Binding-site contacts:
Ligand atom C11 contacts residue LEU631 of chain 1.D at 3.5 Å (hydrophobic).
Ligand atom C16 contacts residue VAL635 of chain 1.D at 3.4 Å (hydrophobic).
Ligand atom O02 contacts residue LEU541 of chain 1.A at 3.1 Å.
Ligand atom C20 contacts residue LEU631 of chain 1.D at 3.9 Å (hydrophobic).
Ligand atom C16 contacts residue LEU631 of chain 1.D at 3.4 Å (hydrophobic).
Ligand atom C12 contacts residue LEU537 of chain 1.A at 3.9 Å (hydrophobic).
Ligand atom C06 contacts residue LEU637 of chain 1.A at 4.0 Å (hydrophobic).
Ligand atom C14 contacts residue MET640 of chain 1.A at 4.0 Å (hydrophobic).
Ligand atom C19 contacts residue PHE540 of chain 1.A at 3.7 Å (hydrophobic).
Ligand atom C03 contacts residue TYR634 of chain 1.D at 3.8 Å (hydrophobic).
Ligand atom C17 contacts residue LEU537 of chain 1.A at 3.5 Å (hydrophobic).
Ligand atom C21 contacts residue LEU632 of chain 1.D at 3.8 Å (hydrophobic).
Ligand atom C13 contacts residue TYR544 of chain 1.A at 3.7 Å (hydrophobic).
Ligand atom C12 contacts residue LEU541 of chain 1.A at 3.9 Å (hydrophobic).
Ligand atom O02 contacts residue LEU537 of chain 1.A at 2.9 Å (h-bond).
Ligand atom C06 contacts residue MET640 of chain 1.A at 4.2 Å (hydrophobic).
Ligand atom C05 contacts residue MET640 of chain 1.A at 3.0 Å (hydrophobic).
Ligand atom C05 contacts residue TYR634 of chain 1.D at 3.8 Å (hydrophobic).
Ligand atom O01 contacts residue VAL635 of chain 1.D at 4.1 Å.
Ligand atom O01 contacts residue LEU631 of chain 1.D at 2.6 Å (h-bond).
Ligand atom C07 contacts residue LEU541 of chain 1.A at 4.3 Å (hydrophobic).
Ligand atom C05 contacts residue LEU637 of chain 1.A at 4.0 Å (hydrophobic).
Ligand atom C14 contacts residue TYR634 of chain 1.D at 4.1 Å (hydrophobic).
Ligand atom C21 contacts residue LEU631 of chain 1.D at 3.8 Å (hydrophobic).
Ligand atom C19 contacts residue MET640 of chain 1.A at 3.1 Å (hydrophobic).
Ligand atom C06 contacts residue TYR634 of chain 1.D at 3.9 Å (hydrophobic).
Ligand atom O01 contacts residue TYR634 of chain 1.D at 3.4 Å.
Ligand atom C17 contacts residue LEU541 of chain 1.A at 3.6 Å (hydrophobic).
Ligand atom C10 contacts residue MET640 of chain 1.A at 3.5 Å (hydrophobic).
Ligand atom C07 contacts residue LEU631 of chain 1.D at 3.8 Å (hydrophobic).
Ligand atom C15 contacts residue VAL635 of chain 1.D at 4.0 Å (hydrophobic).
Ligand atom C03 contacts residue MET640 of chain 1.A at 4.0 Å (hydrophobic).
Ligand atom C14 contacts residue LEU537 of chain 1.A at 4.2 Å (hydrophobic).
Ligand atom C15 contacts residue LEU537 of chain 1.A at 3.9 Å (hydrophobic).
Ligand atom C06 contacts residue PHE540 of chain 1.A at 4.1 Å (hydrophobic).
Ligand atom C19 contacts residue LEU537 of chain 1.A at 3.5 Å (hydrophobic).
Ligand atom C10 contacts residue LEU537 of chain 1.A at 4.2 Å (hydrophobic).
Ligand atom C22 contacts residue LEU632 of chain 1.D at 4.2 Å (hydrophobic).
Ligand atom C05 contacts residue PHE540 of chain 1.A at 3.9 Å (hydrophobic).
Ligand atom C11 contacts residue VAL635 of chain 1.D at 3.9 Å (hydrophobic).

Sequence of chain 1.D:
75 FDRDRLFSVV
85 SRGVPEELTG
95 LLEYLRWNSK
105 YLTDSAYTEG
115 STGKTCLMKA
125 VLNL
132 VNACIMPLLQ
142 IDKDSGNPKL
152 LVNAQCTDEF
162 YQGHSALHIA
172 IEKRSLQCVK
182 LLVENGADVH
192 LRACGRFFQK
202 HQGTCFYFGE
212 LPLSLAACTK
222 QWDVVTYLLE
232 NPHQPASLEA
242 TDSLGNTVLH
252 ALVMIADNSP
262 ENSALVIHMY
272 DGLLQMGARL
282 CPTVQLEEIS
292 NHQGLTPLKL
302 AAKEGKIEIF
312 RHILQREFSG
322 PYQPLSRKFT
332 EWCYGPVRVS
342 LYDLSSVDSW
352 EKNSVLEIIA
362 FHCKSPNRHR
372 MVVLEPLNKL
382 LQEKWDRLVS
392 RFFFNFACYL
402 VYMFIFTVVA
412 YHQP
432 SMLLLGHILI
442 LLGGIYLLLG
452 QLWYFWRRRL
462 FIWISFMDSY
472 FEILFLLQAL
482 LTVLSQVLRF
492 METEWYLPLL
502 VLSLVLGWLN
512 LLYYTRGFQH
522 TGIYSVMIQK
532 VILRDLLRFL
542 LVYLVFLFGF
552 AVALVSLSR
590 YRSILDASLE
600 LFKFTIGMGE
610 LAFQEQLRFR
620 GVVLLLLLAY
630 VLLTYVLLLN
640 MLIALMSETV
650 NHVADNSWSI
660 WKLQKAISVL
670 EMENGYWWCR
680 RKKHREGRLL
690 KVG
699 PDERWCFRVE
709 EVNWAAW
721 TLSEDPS

This protein binds this small molecule.
Small molecule (SMILES): C=C(C)[C@@H]1CCC(C)=C[C@H]1c1c(O)cc(CCCCC)cc1O

Sequence of chain 1.A:
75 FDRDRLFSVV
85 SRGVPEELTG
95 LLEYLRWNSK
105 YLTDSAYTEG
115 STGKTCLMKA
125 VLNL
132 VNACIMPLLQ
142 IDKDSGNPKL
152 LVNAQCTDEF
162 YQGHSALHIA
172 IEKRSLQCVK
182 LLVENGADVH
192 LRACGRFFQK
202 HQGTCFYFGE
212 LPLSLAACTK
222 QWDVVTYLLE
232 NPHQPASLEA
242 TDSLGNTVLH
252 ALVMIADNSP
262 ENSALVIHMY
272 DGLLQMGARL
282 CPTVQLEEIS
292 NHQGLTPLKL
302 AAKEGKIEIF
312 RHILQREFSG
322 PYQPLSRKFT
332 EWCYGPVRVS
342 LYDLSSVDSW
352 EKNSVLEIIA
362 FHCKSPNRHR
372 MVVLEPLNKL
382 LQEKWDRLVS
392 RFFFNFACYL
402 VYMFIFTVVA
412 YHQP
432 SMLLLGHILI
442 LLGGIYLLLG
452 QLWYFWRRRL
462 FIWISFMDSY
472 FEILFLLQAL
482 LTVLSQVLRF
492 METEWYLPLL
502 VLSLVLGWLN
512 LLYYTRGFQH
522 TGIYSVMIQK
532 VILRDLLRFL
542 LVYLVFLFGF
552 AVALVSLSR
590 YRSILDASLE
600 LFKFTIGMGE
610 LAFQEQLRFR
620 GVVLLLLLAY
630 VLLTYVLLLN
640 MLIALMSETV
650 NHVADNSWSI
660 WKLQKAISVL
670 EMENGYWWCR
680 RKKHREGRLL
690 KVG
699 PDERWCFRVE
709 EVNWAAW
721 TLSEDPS